Sequence of chain 3.A:
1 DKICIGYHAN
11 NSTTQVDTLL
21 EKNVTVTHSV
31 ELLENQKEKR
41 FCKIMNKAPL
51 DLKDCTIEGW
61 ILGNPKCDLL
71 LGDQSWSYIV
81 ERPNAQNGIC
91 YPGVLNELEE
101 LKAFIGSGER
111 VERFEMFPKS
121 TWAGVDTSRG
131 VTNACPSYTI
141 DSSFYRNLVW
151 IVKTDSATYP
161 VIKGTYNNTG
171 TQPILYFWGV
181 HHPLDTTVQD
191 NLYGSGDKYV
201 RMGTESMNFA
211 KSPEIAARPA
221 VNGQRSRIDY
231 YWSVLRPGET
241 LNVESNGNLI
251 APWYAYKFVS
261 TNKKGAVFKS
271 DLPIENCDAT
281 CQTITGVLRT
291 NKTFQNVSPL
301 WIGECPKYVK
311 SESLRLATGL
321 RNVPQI

A protein and the small-molecule ligand that binds it are described below.
Small molecule (SMILES): CC(=O)N[C@@H]1[C@@H](O)[C@H](O)[C@@H](CO)O[C@H]1O

Binding-site contacts:
Ligand atom C2 contacts residue ASN23 of chain 3.A at 2.5 Å.
Ligand atom C6 contacts residue ASN23 of chain 3.A at 4.1 Å.
Ligand atom C4 contacts residue ASN23 of chain 3.A at 4.3 Å.
Ligand atom N2 contacts residue GLN15 of chain 3.A at 3.2 Å (h-bond).
Ligand atom C1 contacts residue ASN23 of chain 3.A at 1.5 Å.
Ligand atom C2 contacts residue GLN15 of chain 3.A at 3.8 Å.
Ligand atom O7 contacts residue ASN23 of chain 3.A at 3.3 Å (h-bond).
Ligand atom C7 contacts residue GLN15 of chain 3.A at 4.1 Å.
Ligand atom O5 contacts residue ASN23 of chain 3.A at 2.4 Å (h-bond).
Ligand atom C3 contacts residue ASN23 of chain 3.A at 3.7 Å.
Ligand atom C5 contacts residue ASN23 of chain 3.A at 3.8 Å.
Ligand atom C8 contacts residue ASN23 of chain 3.A at 4.2 Å.
Ligand atom C1 contacts residue GLN15 of chain 3.A at 4.2 Å.
Ligand atom C8 contacts residue GLN15 of chain 3.A at 3.5 Å.
Ligand atom N2 contacts residue ASN23 of chain 3.A at 2.7 Å (h-bond).
Ligand atom C7 contacts residue ASN23 of chain 3.A at 3.1 Å.